This small molecule binds to this protein.
Small molecule (SMILES): CC(=O)N[C@@H]1[C@@H](O)[C@H](O)[C@@H](CO)O[C@H]1O

Binding-site contacts:
Ligand atom N2 contacts residue ASN500 of chain 1.C at 3.0 Å (h-bond).
Ligand atom C8 contacts residue ASN500 of chain 1.C at 4.4 Å.
Ligand atom C7 contacts residue GLU497 of chain 1.C at 4.4 Å.
Ligand atom C4 contacts residue ASN500 of chain 1.C at 4.2 Å.
Ligand atom C5 contacts residue ASN500 of chain 1.C at 3.6 Å.
Ligand atom C7 contacts residue ASN500 of chain 1.C at 3.1 Å.
Ligand atom O7 contacts residue GLU497 of chain 1.C at 4.1 Å.
Ligand atom O6 contacts residue ASN500 of chain 1.C at 3.9 Å.
Ligand atom C8 contacts residue ASN496 of chain 1.C at 3.6 Å.
Ligand atom C3 contacts residue ASN500 of chain 1.C at 3.8 Å.
Ligand atom C8 contacts residue GLU497 of chain 1.C at 3.8 Å.
Ligand atom O5 contacts residue ASN500 of chain 1.C at 2.3 Å (h-bond).
Ligand atom O7 contacts residue ASN500 of chain 1.C at 2.8 Å (h-bond).
Ligand atom C2 contacts residue ASN500 of chain 1.C at 2.5 Å.
Ligand atom C8 contacts residue SER493 of chain 1.C at 3.7 Å.
Ligand atom C1 contacts residue ASN500 of chain 1.C at 1.4 Å.
Ligand atom C7 contacts residue ASN496 of chain 1.C at 4.3 Å.

Sequence of chain 1.C:
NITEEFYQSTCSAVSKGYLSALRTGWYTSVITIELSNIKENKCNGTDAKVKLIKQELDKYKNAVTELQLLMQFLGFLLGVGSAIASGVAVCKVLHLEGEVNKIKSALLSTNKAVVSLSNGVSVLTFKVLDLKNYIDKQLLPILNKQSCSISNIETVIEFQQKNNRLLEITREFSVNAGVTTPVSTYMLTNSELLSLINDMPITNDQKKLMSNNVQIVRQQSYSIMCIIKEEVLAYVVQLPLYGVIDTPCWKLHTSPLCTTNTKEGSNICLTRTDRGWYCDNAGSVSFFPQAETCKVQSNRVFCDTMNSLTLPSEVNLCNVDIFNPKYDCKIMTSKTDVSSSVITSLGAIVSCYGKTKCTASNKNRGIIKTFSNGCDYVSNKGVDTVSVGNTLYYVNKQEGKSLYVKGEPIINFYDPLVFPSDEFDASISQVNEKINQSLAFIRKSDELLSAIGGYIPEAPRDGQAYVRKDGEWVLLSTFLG